The protein below binds the small molecule below.
Small molecule (SMILES): OC[C@H]1O[C@H](O)[C@@H](O)[C@@H](O)[C@@H]1O

Sequence of chain 1.B:
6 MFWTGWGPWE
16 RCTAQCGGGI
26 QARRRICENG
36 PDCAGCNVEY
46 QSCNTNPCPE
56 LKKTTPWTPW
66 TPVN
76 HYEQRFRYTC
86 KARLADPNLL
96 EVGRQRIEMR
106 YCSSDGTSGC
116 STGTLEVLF

Binding-site contacts:
Ligand atom C5 contacts residue ARG30 of chain 1.B at 4.3 Å.
Ligand atom C4 contacts residue TRP8 of chain 1.B at 4.2 Å (hydrophobic).
Ligand atom C1 contacts residue TRP8 of chain 1.B at 1.5 Å (hydrophobic).
Ligand atom C2 contacts residue TRP8 of chain 1.B at 2.6 Å (hydrophobic).
Ligand atom C1 contacts residue ALA39 of chain 1.B at 3.8 Å (hydrophobic).
Ligand atom C2 contacts residue ALA39 of chain 1.B at 3.7 Å (hydrophobic).
Ligand atom O5 contacts residue TRP8 of chain 1.B at 2.2 Å.
Ligand atom O4 contacts residue ALA39 of chain 1.B at 3.3 Å.
Ligand atom O3 contacts residue TRP8 of chain 1.B at 4.5 Å.
Ligand atom O2 contacts residue CYS38 of chain 1.B at 3.9 Å.
Ligand atom C2 contacts residue CYS38 of chain 1.B at 4.3 Å (hydrophobic).
Ligand atom C6 contacts residue ARG30 of chain 1.B at 4.1 Å.
Ligand atom C5 contacts residue TRP8 of chain 1.B at 3.6 Å (hydrophobic).
Ligand atom O5 contacts residue ALA39 of chain 1.B at 3.4 Å (h-bond).
Ligand atom C5 contacts residue ALA39 of chain 1.B at 4.3 Å (hydrophobic).
Ligand atom O2 contacts residue PHE7 of chain 1.B at 4.0 Å.
Ligand atom O2 contacts residue ALA39 of chain 1.B at 4.4 Å.
Ligand atom O5 contacts residue ARG30 of chain 1.B at 3.3 Å (salt-bridge).
Ligand atom O2 contacts residue TRP8 of chain 1.B at 3.1 Å.
Ligand atom C1 contacts residue ARG30 of chain 1.B at 4.1 Å.
Ligand atom O6 contacts residue ARG30 of chain 1.B at 3.2 Å (salt-bridge).
Ligand atom C6 contacts residue TRP8 of chain 1.B at 4.1 Å (hydrophobic).
Ligand atom C4 contacts residue ALA39 of chain 1.B at 4.3 Å (hydrophobic).
Ligand atom C3 contacts residue TRP8 of chain 1.B at 3.9 Å (hydrophobic).